The small molecule below binds the protein below.
Small molecule (SMILES): OC[C@H]1O[C@H](O)[C@@H](O)[C@@H](O)[C@@H]1O

Sequence of chain 1.A:
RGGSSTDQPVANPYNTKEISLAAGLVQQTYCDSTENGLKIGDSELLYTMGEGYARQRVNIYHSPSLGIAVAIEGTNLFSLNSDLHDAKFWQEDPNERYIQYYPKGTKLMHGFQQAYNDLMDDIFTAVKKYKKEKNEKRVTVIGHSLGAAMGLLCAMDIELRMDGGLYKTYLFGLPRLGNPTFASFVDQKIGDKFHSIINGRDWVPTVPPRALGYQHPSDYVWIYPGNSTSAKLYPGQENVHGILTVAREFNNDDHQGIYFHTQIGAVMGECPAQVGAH

Binding-site contacts:
Ligand atom C5 contacts residue THR13 of chain 1.A at 2.8 Å.
Ligand atom C1 contacts residue ASP14 of chain 1.A at 4.1 Å.
Ligand atom O5 contacts residue THR13 of chain 1.A at 2.4 Å (h-bond).
Ligand atom O2 contacts residue THR13 of chain 1.A at 3.6 Å (h-bond).
Ligand atom C1 contacts residue THR13 of chain 1.A at 1.4 Å.
Ligand atom C6 contacts residue THR13 of chain 1.A at 4.3 Å.
Ligand atom C2 contacts residue THR13 of chain 1.A at 2.3 Å.
Ligand atom C2 contacts residue ASP14 of chain 1.A at 4.0 Å.
Ligand atom O3 contacts residue THR13 of chain 1.A at 4.1 Å.
Ligand atom C4 contacts residue THR13 of chain 1.A at 3.2 Å.
Ligand atom C3 contacts residue THR13 of chain 1.A at 2.7 Å.
Ligand atom O4 contacts residue THR13 of chain 1.A at 4.0 Å.